A protein and the small-molecule ligand that binds it are described below.
Small molecule (SMILES): Nc1ncnc2c1ncn2[C@@H]1O[C@H](COP(=O)(O)OP(=O)(O)OP(O)(O)=S)[C@@H](O)[C@H]1O

Binding-site contacts:
Ligand atom O2A contacts residue GLY612 of chain 1.D at 3.2 Å.
Ligand atom N1 contacts residue ILE573 of chain 1.D at 2.8 Å (h-bond).
Ligand atom C8 contacts residue VAL611 of chain 1.D at 3.3 Å (hydrophobic).
Ligand atom O1B contacts residue THR614 of chain 1.D at 2.9 Å (h-bond).
Ligand atom O2B contacts residue GLY612 of chain 1.D at 3.2 Å (h-bond).
Ligand atom N7 contacts residue LEU756 of chain 1.D at 3.8 Å.
Ligand atom N7 contacts residue VAL611 of chain 1.D at 2.8 Å (h-bond).
Ligand atom O3G contacts residue THR609 of chain 1.D at 3.8 Å.
Ligand atom O1B contacts residue LYS613 of chain 1.D at 4.0 Å.
Ligand atom O2A contacts residue LYS613 of chain 1.D at 3.1 Å (salt-bridge).
Ligand atom O3B contacts residue LYS613 of chain 1.D at 2.7 Å (salt-bridge).
Ligand atom C5 contacts residue VAL611 of chain 1.D at 3.7 Å (hydrophobic).
Ligand atom S1G contacts residue THR609 of chain 1.D at 3.6 Å.
Ligand atom N1 contacts residue VAL572 of chain 1.D at 3.3 Å.
Ligand atom O2B contacts residue LYS613 of chain 1.D at 2.8 Å (salt-bridge).
Ligand atom O2B contacts residue THR614 of chain 1.D at 3.7 Å.
Ligand atom O2' contacts residue GLN768 of chain 1.D at 3.8 Å.
Ligand atom O2G contacts residue LYS613 of chain 1.D at 4.0 Å.
Ligand atom O2A contacts residue THR614 of chain 1.D at 3.3 Å (h-bond).
Ligand atom PB contacts residue LYS613 of chain 1.D at 3.3 Å.
Ligand atom C2 contacts residue VAL572 of chain 1.D at 3.9 Å (hydrophobic).
Ligand atom O3' contacts residue GLN768 of chain 1.D at 3.8 Å.
Ligand atom O3G contacts residue LYS613 of chain 1.D at 3.0 Å (salt-bridge).
Ligand atom C4' contacts residue ALA804 of chain 1.D at 3.9 Å (hydrophobic).
Ligand atom S1G contacts residue ARG805 of chain 1.D at 3.9 Å.
Ligand atom O3B contacts residue GLY610 of chain 1.D at 3.2 Å (h-bond).
Ligand atom C2 contacts residue ILE573 of chain 1.D at 3.9 Å (hydrophobic).
Ligand atom PG contacts residue LYS613 of chain 1.D at 3.3 Å.
Ligand atom O2' contacts residue GLU615 of chain 1.D at 3.8 Å.
Ligand atom C2 contacts residue GLU615 of chain 1.D at 3.9 Å.
Ligand atom O2A contacts residue GLU615 of chain 1.D at 3.1 Å (salt-bridge).
Ligand atom N6 contacts residue VAL572 of chain 1.D at 3.8 Å.
Ligand atom N1 contacts residue ARG571 of chain 1.D at 3.6 Å.
Ligand atom C2' contacts residue GLU615 of chain 1.D at 3.9 Å.
Ligand atom N6 contacts residue ILE573 of chain 1.D at 1.9 Å (h-bond).
Ligand atom O4' contacts residue ALA804 of chain 1.D at 3.5 Å.
Ligand atom C2 contacts residue ARG571 of chain 1.D at 3.2 Å.
Ligand atom C6 contacts residue ILE573 of chain 1.D at 3.0 Å (hydrophobic).
Ligand atom O3' contacts residue ARG808 of chain 1.D at 3.2 Å (salt-bridge).
Ligand atom O2B contacts residue VAL611 of chain 1.D at 3.9 Å.

Sequence of chain 1.D:
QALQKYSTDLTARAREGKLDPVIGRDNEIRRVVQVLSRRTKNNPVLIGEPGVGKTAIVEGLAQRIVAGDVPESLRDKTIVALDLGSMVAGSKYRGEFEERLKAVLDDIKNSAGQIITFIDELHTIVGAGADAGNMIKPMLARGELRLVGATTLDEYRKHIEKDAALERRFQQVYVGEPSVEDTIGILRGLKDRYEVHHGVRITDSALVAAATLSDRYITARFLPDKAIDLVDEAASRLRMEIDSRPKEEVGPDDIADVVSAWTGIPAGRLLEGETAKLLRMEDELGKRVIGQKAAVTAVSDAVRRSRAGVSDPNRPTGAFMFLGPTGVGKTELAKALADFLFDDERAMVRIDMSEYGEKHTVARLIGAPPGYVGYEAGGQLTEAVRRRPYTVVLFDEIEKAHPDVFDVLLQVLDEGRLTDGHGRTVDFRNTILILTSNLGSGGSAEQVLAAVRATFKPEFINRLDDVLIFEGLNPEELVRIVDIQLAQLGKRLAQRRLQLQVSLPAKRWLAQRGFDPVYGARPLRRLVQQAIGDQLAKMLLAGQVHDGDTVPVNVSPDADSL